Sequence of chain 1.C:
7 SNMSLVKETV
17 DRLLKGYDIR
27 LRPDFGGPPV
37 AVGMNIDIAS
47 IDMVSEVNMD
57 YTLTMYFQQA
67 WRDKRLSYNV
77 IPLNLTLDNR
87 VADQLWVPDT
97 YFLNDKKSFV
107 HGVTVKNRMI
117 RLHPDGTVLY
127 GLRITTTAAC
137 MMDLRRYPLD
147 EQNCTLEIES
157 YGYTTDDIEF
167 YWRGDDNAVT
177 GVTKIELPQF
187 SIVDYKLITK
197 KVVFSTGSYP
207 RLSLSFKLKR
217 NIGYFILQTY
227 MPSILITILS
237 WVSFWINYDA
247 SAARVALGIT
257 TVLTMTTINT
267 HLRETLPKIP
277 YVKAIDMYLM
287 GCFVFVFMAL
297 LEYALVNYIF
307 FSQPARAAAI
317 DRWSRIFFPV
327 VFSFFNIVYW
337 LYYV

Binding-site contacts:
Ligand atom C2 contacts residue ILE194 of chain 1.C at 3.8 Å (hydrophobic).
Ligand atom C3 contacts residue ASN149 of chain 1.C at 3.8 Å.
Ligand atom C4 contacts residue ASN149 of chain 1.C at 4.2 Å.
Ligand atom C5 contacts residue SER211 of chain 1.C at 4.4 Å.
Ligand atom C7 contacts residue PHE212 of chain 1.C at 4.0 Å (hydrophobic).
Ligand atom C8 contacts residue LYS192 of chain 1.C at 4.0 Å.
Ligand atom O7 contacts residue LYS192 of chain 1.C at 4.2 Å.
Ligand atom C1 contacts residue ASN149 of chain 1.C at 1.4 Å.
Ligand atom C7 contacts residue LYS192 of chain 1.C at 4.2 Å.
Ligand atom C8 contacts residue LYS196 of chain 1.C at 3.9 Å.
Ligand atom O5 contacts residue ILE194 of chain 1.C at 4.0 Å.
Ligand atom C8 contacts residue SER211 of chain 1.C at 4.3 Å.
Ligand atom O4 contacts residue ILE194 of chain 1.C at 3.3 Å.
Ligand atom C8 contacts residue TYR191 of chain 1.C at 4.4 Å (hydrophobic).
Ligand atom C7 contacts residue SER211 of chain 1.C at 4.0 Å.
Ligand atom O7 contacts residue SER211 of chain 1.C at 2.8 Å.
Ligand atom C7 contacts residue ILE194 of chain 1.C at 4.4 Å (hydrophobic).
Ligand atom N2 contacts residue LYS192 of chain 1.C at 4.4 Å.
Ligand atom C8 contacts residue ASP190 of chain 1.C at 4.0 Å.
Ligand atom O7 contacts residue ASN149 of chain 1.C at 3.4 Å (h-bond).
Ligand atom C1 contacts residue SER211 of chain 1.C at 4.3 Å.
Ligand atom O7 contacts residue ILE194 of chain 1.C at 3.7 Å.
Ligand atom O3 contacts residue LYS192 of chain 1.C at 3.5 Å.
Ligand atom N2 contacts residue ASN149 of chain 1.C at 2.9 Å (h-bond).
Ligand atom O6 contacts residue LYS192 of chain 1.C at 3.5 Å.
Ligand atom C8 contacts residue LYS213 of chain 1.C at 3.9 Å.
Ligand atom O7 contacts residue PHE212 of chain 1.C at 3.6 Å.
Ligand atom C2 contacts residue ASN149 of chain 1.C at 2.5 Å.
Ligand atom O7 contacts residue LYS196 of chain 1.C at 3.4 Å (salt-bridge).
Ligand atom C6 contacts residue LYS192 of chain 1.C at 4.4 Å.
Ligand atom C7 contacts residue LYS196 of chain 1.C at 4.1 Å.
Ligand atom O5 contacts residue ASN149 of chain 1.C at 2.3 Å (h-bond).
Ligand atom C4 contacts residue ILE194 of chain 1.C at 4.5 Å (hydrophobic).
Ligand atom C7 contacts residue ASN149 of chain 1.C at 3.4 Å.
Ligand atom C8 contacts residue PHE212 of chain 1.C at 4.2 Å (hydrophobic).
Ligand atom C1 contacts residue ILE194 of chain 1.C at 3.9 Å (hydrophobic).
Ligand atom C3 contacts residue LYS192 of chain 1.C at 4.3 Å.
Ligand atom C6 contacts residue ASN149 of chain 1.C at 4.4 Å.
Ligand atom C5 contacts residue ASN149 of chain 1.C at 3.6 Å.

This small molecule binds to this protein.
Small molecule (SMILES): CC(=O)N[C@H]1[C@H](O[C@H]2[C@H](O)[C@@H](NC(C)=O)CO[C@@H]2CO)O[C@H](CO)[C@@H](O[C@@H]2O[C@H](CO)[C@@H](O)[C@H](O)[C@@H]2O)[C@@H]1O